Sequence of chain 1.B:
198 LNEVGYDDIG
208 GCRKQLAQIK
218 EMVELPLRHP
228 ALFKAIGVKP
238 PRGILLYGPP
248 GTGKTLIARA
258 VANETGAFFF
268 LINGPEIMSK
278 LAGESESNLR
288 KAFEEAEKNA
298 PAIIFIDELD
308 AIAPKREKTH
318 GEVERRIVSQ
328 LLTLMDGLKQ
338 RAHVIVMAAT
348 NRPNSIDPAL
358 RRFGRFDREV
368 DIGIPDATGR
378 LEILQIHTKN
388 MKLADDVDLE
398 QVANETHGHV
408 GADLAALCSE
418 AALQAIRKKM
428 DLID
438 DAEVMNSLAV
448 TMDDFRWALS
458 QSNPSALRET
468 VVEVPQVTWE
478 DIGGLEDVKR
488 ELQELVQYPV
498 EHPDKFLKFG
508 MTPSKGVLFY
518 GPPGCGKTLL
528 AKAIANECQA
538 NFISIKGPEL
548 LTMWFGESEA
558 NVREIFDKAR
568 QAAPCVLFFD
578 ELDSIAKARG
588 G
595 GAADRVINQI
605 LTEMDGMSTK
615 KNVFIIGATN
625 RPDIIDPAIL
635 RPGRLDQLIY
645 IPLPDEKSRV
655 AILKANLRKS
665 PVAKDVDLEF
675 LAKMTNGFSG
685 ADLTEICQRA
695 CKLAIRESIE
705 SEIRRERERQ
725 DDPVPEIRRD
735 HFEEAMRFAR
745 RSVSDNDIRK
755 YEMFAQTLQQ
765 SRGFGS

Sequence of chain 1.A:
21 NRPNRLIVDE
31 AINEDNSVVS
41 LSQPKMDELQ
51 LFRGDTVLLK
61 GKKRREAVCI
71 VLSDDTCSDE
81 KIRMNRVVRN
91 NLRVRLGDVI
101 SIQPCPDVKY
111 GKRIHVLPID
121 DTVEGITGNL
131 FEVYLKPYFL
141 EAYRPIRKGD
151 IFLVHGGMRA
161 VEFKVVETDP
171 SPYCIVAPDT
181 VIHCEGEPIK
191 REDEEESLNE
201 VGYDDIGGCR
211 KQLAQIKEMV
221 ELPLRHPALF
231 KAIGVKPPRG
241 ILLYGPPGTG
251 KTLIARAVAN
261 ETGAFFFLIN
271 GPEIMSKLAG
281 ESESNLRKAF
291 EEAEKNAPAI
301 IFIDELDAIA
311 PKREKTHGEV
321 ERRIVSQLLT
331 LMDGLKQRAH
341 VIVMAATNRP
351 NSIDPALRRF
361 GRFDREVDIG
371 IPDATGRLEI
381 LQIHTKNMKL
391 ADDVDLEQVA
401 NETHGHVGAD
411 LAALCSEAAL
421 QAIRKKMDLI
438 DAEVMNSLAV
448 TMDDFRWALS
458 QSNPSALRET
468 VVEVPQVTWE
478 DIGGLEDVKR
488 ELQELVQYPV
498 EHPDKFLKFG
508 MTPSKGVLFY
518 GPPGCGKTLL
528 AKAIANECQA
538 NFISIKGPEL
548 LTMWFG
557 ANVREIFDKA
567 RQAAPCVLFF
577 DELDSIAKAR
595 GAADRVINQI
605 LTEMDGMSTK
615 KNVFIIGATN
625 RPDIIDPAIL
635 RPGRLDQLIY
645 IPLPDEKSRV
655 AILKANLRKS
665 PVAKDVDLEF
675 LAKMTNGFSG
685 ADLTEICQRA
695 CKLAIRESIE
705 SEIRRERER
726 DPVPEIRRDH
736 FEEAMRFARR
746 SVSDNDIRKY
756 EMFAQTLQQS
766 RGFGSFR

This protein binds this small molecule.
Small molecule (SMILES): Nc1ncnc2c1ncn2[C@@H]1O[C@H](COP(=O)(O)OP(=O)(O)OP(O)(O)=S)[C@@H](O)[C@H]1O

Binding-site contacts:
Ligand atom PB contacts residue GLY248 of chain 1.A at 3.7 Å.
Ligand atom N1 contacts residue ILE380 of chain 1.A at 3.4 Å.
Ligand atom N3 contacts residue LEU253 of chain 1.A at 3.7 Å.
Ligand atom O3G contacts residue LYS251 of chain 1.A at 3.0 Å (salt-bridge).
Ligand atom O2B contacts residue LYS251 of chain 1.A at 2.4 Å (salt-bridge).
Ligand atom O2A contacts residue GLY250 of chain 1.A at 3.3 Å.
Ligand atom N7 contacts residue THR249 of chain 1.A at 3.0 Å (h-bond).
Ligand atom C2 contacts residue ILE380 of chain 1.A at 3.7 Å (hydrophobic).
Ligand atom O3B contacts residue LYS251 of chain 1.A at 3.5 Å (salt-bridge).
Ligand atom PB contacts residue GLY250 of chain 1.A at 3.4 Å.
Ligand atom C8 contacts residue GLY408 of chain 1.A at 3.7 Å.
Ligand atom N1 contacts residue ASP205 of chain 1.A at 3.3 Å (salt-bridge).
Ligand atom O2A contacts residue LEU253 of chain 1.A at 3.7 Å.
Ligand atom O1B contacts residue THR252 of chain 1.A at 2.8 Å (h-bond).
Ligand atom O2G contacts residue LYS251 of chain 1.A at 3.5 Å (salt-bridge).
Ligand atom C1' contacts residue GLY408 of chain 1.A at 3.8 Å.
Ligand atom N7 contacts residue GLY250 of chain 1.A at 3.7 Å.
Ligand atom O2G contacts residue THR252 of chain 1.A at 3.1 Å (h-bond).
Ligand atom O4' contacts residue GLY408 of chain 1.A at 3.5 Å.
Ligand atom C6 contacts residue ILE380 of chain 1.A at 3.6 Å (hydrophobic).
Ligand atom C5' contacts residue GLY248 of chain 1.A at 3.6 Å.
Ligand atom O3A contacts residue GLY248 of chain 1.A at 3.6 Å.
Ligand atom O2B contacts residue GLY250 of chain 1.A at 2.6 Å (h-bond).
Ligand atom O2B contacts residue THR249 of chain 1.A at 2.9 Å (h-bond).
Ligand atom O3B contacts residue GLY248 of chain 1.A at 3.3 Å.
Ligand atom O3G contacts residue GLY248 of chain 1.A at 3.7 Å.
Ligand atom O1B contacts residue LYS251 of chain 1.A at 3.5 Å (salt-bridge).
Ligand atom PG contacts residue LYS251 of chain 1.A at 3.5 Å.
Ligand atom O2B contacts residue GLY248 of chain 1.A at 3.2 Å.
Ligand atom S1G contacts residue ARG362 of chain 1.B at 3.6 Å.
Ligand atom O3A contacts residue GLY250 of chain 1.A at 3.1 Å (h-bond).
Ligand atom C8 contacts residue GLY250 of chain 1.A at 3.7 Å.
Ligand atom C2 contacts residue LEU253 of chain 1.A at 3.8 Å (hydrophobic).
Ligand atom C2 contacts residue ASP205 of chain 1.A at 3.2 Å.
Ligand atom O4' contacts residue ALA409 of chain 1.A at 3.2 Å (h-bond).
Ligand atom C5' contacts residue ALA409 of chain 1.A at 3.8 Å (hydrophobic).
Ligand atom C8 contacts residue THR249 of chain 1.A at 3.6 Å.
Ligand atom S1G contacts residue ARG359 of chain 1.B at 2.8 Å (salt-bridge).
Ligand atom PB contacts residue LYS251 of chain 1.A at 3.4 Å.
Ligand atom C2 contacts residue ILE383 of chain 1.A at 3.7 Å (hydrophobic).